Sequence of chain 5.A:
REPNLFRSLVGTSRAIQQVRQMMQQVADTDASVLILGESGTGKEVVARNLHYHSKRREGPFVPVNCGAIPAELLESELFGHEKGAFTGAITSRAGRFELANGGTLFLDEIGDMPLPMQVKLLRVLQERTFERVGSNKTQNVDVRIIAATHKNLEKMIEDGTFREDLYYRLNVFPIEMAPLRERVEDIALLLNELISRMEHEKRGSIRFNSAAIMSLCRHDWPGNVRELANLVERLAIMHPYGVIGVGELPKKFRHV

Binding-site contacts:
Ligand atom C81 contacts residue ARG206 of chain 5.A at 3.0 Å.
Ligand atom O11 contacts residue GLU202 of chain 5.A at 3.3 Å (salt-bridge).
Ligand atom C8 contacts residue C2E1 of chain 6.D at 3.4 Å.
Ligand atom O5A contacts residue ARG206 of chain 5.A at 3.5 Å.
Ligand atom O11 contacts residue ARG206 of chain 5.A at 3.3 Å.
Ligand atom N71 contacts residue ARG206 of chain 5.A at 3.4 Å.
Ligand atom N1 contacts residue ARG10 of chain 6.A at 3.3 Å.
Ligand atom N7 contacts residue ARG200 of chain 6.A at 3.2 Å.
Ligand atom N7 contacts residue C2E1 of chain 6.D at 3.1 Å (h-bond).
Ligand atom C1A contacts residue GLU204 of chain 5.A at 3.1 Å.
Ligand atom O4' contacts residue HIS203 of chain 6.A at 3.1 Å (h-bond).
Ligand atom N3 contacts residue SER199 of chain 6.A at 2.6 Å (h-bond).
Ligand atom O11 contacts residue GLY207 of chain 5.A at 3.0 Å (h-bond).
Ligand atom C81 contacts residue C2E1 of chain 6.D at 3.4 Å.
Ligand atom C4 contacts residue SER199 of chain 6.A at 3.2 Å.
Ligand atom C2 contacts residue SER199 of chain 6.A at 2.4 Å.
Ligand atom O1P contacts residue C2E1 of chain 6.D at 3.0 Å (h-bond).
Ligand atom O5A contacts residue LYS205 of chain 5.A at 3.5 Å (salt-bridge).
Ligand atom C1' contacts residue SER199 of chain 6.A at 3.5 Å.
Ligand atom N9 contacts residue SER199 of chain 6.A at 3.1 Å (h-bond).
Ligand atom N71 contacts residue C2E1 of chain 6.D at 3.3 Å (h-bond).
Ligand atom C2 contacts residue GLU196 of chain 6.A at 3.5 Å.
Ligand atom N2 contacts residue SER199 of chain 6.A at 2.7 Å (h-bond).
Ligand atom C41 contacts residue C2E1 of chain 6.D at 3.6 Å.
Ligand atom C51 contacts residue C2E1 of chain 6.D at 3.5 Å.
Ligand atom O4A contacts residue LYS205 of chain 5.A at 3.4 Å.
Ligand atom C61 contacts residue C2E1 of chain 6.D at 3.1 Å.
Ligand atom O1P contacts residue ARG200 of chain 6.A at 3.5 Å (salt-bridge).
Ligand atom N11 contacts residue C2E1 of chain 6.D at 2.9 Å (h-bond).
Ligand atom O4A contacts residue GLU204 of chain 5.A at 3.0 Å (salt-bridge).
Ligand atom N1 contacts residue SER199 of chain 6.A at 2.9 Å (h-bond).
Ligand atom N21 contacts residue C2E1 of chain 6.D at 3.5 Å (h-bond).
Ligand atom C6 contacts residue SER199 of chain 6.A at 3.5 Å.
Ligand atom O61 contacts residue C2E1 of chain 6.D at 2.9 Å (h-bond).
Ligand atom N1 contacts residue GLU196 of chain 6.A at 3.4 Å (salt-bridge).
Ligand atom O11 contacts residue LYS205 of chain 5.A at 2.6 Å (salt-bridge).
Ligand atom N2 contacts residue GLU196 of chain 6.A at 2.7 Å (salt-bridge).
Ligand atom P11 contacts residue ARG206 of chain 5.A at 3.5 Å.
Ligand atom C8 contacts residue SER199 of chain 6.A at 3.4 Å.
Ligand atom O21 contacts residue ARG206 of chain 5.A at 3.2 Å.

This small molecule binds to this protein.
Small molecule (SMILES): Nc1nc2c(ncn2[C@@H]2O[C@@H]3CO[P](=O)(O)O[C@H]4[C@@H](O)[C@H](n5cnc6c(=O)[nH]c(N)nc65)O[C@@H]4CO[P](=O)(O)O[C@H]3[C@H]2O)c(=O)[nH]1

Sequence of chain 6.A:
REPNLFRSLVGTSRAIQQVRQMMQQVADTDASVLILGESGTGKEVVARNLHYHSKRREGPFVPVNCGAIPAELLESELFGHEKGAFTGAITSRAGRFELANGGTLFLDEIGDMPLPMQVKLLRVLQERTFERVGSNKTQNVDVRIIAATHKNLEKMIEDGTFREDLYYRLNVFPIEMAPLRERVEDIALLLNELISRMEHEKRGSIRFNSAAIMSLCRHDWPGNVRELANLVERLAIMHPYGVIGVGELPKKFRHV